Binding-site contacts:
Ligand atom C8 contacts residue SER89 of chain 2.A at 3.6 Å.
Ligand atom C2 contacts residue ASN88 of chain 2.A at 3.0 Å.
Ligand atom C1 contacts residue ASN88 of chain 2.A at 2.8 Å.
Ligand atom C5 contacts residue ASN88 of chain 2.A at 4.3 Å.
Ligand atom O7 contacts residue ASN88 of chain 2.A at 3.1 Å (h-bond).
Ligand atom C3 contacts residue ASN88 of chain 2.A at 4.4 Å.
Ligand atom O5 contacts residue ASN88 of chain 2.A at 3.0 Å (h-bond).
Ligand atom C8 contacts residue ASN88 of chain 2.A at 3.7 Å.
Ligand atom C7 contacts residue ASN88 of chain 2.A at 3.4 Å.
Ligand atom N2 contacts residue ASN88 of chain 2.A at 3.4 Å (h-bond).

A protein and the small-molecule ligand that binds it are described below.
Small molecule (SMILES): CC(=O)N[C@@H]1[C@@H](O)[C@H](O)[C@@H](CO)O[C@H]1O

Sequence of chain 2.A:
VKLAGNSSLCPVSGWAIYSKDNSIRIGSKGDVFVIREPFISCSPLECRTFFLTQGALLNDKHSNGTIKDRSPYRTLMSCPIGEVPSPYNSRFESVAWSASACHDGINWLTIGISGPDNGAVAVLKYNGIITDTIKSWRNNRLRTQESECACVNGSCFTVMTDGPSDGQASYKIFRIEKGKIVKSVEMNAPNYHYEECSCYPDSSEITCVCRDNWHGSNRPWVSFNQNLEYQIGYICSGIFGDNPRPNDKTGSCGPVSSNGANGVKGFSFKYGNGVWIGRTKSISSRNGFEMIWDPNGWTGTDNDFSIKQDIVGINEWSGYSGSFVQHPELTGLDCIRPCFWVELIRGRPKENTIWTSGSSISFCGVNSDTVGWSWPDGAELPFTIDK